Binding-site contacts:
Ligand atom C37 contacts residue FMT1 of chain 1.H at 2.7 Å.
Ligand atom C2 contacts residue ASP125 of chain 1.B at 3.4 Å.
Ligand atom C37 contacts residue GLY228 of chain 1.B at 3.5 Å.
Ligand atom C31 contacts residue PHE124 of chain 1.B at 3.6 Å (hydrophobic).
Ligand atom CL35 contacts residue PHE124 of chain 1.B at 3.8 Å.
Ligand atom C34 contacts residue FMT1 of chain 1.H at 3.2 Å.
Ligand atom N27 contacts residue ASP226 of chain 1.B at 2.7 Å (salt-bridge).
Ligand atom C4 contacts residue ASP125 of chain 1.B at 3.0 Å.
Ligand atom C16 contacts residue TYR83 of chain 1.B at 3.6 Å (hydrophobic).
Ligand atom C24 contacts residue GLY40 of chain 1.B at 3.5 Å.
Ligand atom BR1 contacts residue ASP125 of chain 1.B at 3.5 Å.
Ligand atom C30 contacts residue ASP38 of chain 1.B at 3.6 Å.
Ligand atom C21 contacts residue ASP38 of chain 1.B at 3.1 Å.
Ligand atom C38 contacts residue FMT1 of chain 1.H at 3.5 Å.
Ligand atom C38 contacts residue SER230 of chain 1.B at 3.6 Å.
Ligand atom C9 contacts residue PHE119 of chain 1.B at 3.5 Å (hydrophobic).
Ligand atom C12 contacts residue LEU81 of chain 1.B at 3.6 Å (hydrophobic).
Ligand atom C23 contacts residue ASP226 of chain 1.B at 3.6 Å.
Ligand atom F11 contacts residue PHE124 of chain 1.B at 3.2 Å.
Ligand atom BR1 contacts residue PRO47 of chain 1.B at 3.8 Å.
Ligand atom C33 contacts residue PHE124 of chain 1.B at 3.6 Å (hydrophobic).
Ligand atom C30 contacts residue GLY228 of chain 1.B at 3.6 Å.
Ligand atom C34 contacts residue GLY228 of chain 1.B at 3.2 Å.
Ligand atom N27 contacts residue ASP38 of chain 1.B at 3.0 Å (salt-bridge).
Ligand atom C17 contacts residue ASP38 of chain 1.B at 3.7 Å.
Ligand atom C19 contacts residue ASP38 of chain 1.B at 3.4 Å.
Ligand atom C24 contacts residue ASP226 of chain 1.B at 3.3 Å.
Ligand atom BR1 contacts residue VAL46 of chain 1.B at 3.7 Å.
Ligand atom C10 contacts residue TRP45 of chain 1.B at 3.5 Å (hydrophobic).
Ligand atom BR1 contacts residue VAL111 of chain 1.B at 3.6 Å.
Ligand atom C14 contacts residue TYR83 of chain 1.B at 3.7 Å (hydrophobic).
Ligand atom C23 contacts residue GLY228 of chain 1.B at 3.5 Å.
Ligand atom C6 contacts residue PHE119 of chain 1.B at 3.3 Å (hydrophobic).
Ligand atom F11 contacts residue PHE119 of chain 1.B at 3.2 Å.
Ligand atom C9 contacts residue PHE124 of chain 1.B at 3.6 Å (hydrophobic).
Ligand atom C7 contacts residue PHE124 of chain 1.B at 3.7 Å (hydrophobic).
Ligand atom C4 contacts residue MET114 of chain 1.B at 3.8 Å (hydrophobic).
Ligand atom F11 contacts residue ALA122 of chain 1.B at 3.0 Å.
Ligand atom C24 contacts residue ASP38 of chain 1.B at 3.5 Å.
Ligand atom C37 contacts residue SER230 of chain 1.B at 3.5 Å.

The small molecule below binds the protein below.
Small molecule (SMILES): O=C(C1=C(c2ccc(CCCOc3cc(F)ccc3Br)cc2)CCNC1)N(Cc1ccccc1Cl)C1CC1

Sequence of chain 1.B:
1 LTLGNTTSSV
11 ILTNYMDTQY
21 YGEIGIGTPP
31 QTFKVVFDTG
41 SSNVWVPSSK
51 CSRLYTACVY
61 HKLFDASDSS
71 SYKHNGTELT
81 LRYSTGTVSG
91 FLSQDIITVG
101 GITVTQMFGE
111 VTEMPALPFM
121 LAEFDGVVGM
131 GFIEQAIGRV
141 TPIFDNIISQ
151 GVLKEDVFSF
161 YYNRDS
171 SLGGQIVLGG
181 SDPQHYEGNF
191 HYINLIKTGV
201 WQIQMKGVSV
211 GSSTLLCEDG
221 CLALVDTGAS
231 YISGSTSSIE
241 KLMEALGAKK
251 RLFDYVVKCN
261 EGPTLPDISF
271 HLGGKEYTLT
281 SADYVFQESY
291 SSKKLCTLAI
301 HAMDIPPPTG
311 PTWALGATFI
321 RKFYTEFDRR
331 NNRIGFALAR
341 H